Sequence of chain 1.A:
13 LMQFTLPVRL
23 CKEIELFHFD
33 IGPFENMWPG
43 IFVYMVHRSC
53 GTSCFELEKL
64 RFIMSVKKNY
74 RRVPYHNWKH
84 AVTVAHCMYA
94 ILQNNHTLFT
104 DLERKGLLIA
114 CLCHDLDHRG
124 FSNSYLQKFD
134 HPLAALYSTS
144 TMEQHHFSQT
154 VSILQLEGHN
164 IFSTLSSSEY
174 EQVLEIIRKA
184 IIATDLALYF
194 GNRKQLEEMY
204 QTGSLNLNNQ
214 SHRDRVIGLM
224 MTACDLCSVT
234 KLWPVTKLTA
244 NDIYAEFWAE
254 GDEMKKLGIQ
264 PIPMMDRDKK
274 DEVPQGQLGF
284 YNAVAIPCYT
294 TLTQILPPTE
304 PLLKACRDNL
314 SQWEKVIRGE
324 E

Binding-site contacts:
Ligand atom C25 contacts residue TYR247 of chain 1.A at 3.5 Å (hydrophobic).
Ligand atom C06 contacts residue PHE283 of chain 1.A at 3.7 Å (hydrophobic).
Ligand atom N22 contacts residue MET267 of chain 1.A at 3.6 Å.
Ligand atom C18 contacts residue GLY279 of chain 1.A at 3.6 Å.
Ligand atom C06 contacts residue LEU229 of chain 1.A at 3.1 Å (hydrophobic).
Ligand atom C10 contacts residue ILE246 of chain 1.A at 3.7 Å (hydrophobic).
Ligand atom N20 contacts residue GLY279 of chain 1.A at 3.7 Å.
Ligand atom C27 contacts residue PRO266 of chain 1.A at 3.6 Å (hydrophobic).
Ligand atom N19 contacts residue GLY279 of chain 1.A at 3.7 Å.
Ligand atom N08 contacts residue PHE283 of chain 1.A at 3.6 Å.
Ligand atom C01 contacts residue PHE283 of chain 1.A at 3.5 Å (hydrophobic).
Ligand atom C12 contacts residue VAL232 of chain 1.A at 3.7 Å (hydrophobic).
Ligand atom C26 contacts residue LYS272 of chain 1.A at 3.5 Å.
Ligand atom C21 contacts residue GLY279 of chain 1.A at 3.4 Å.
Ligand atom C09 contacts residue ILE246 of chain 1.A at 3.6 Å (hydrophobic).
Ligand atom N22 contacts residue GLY279 of chain 1.A at 3.7 Å.
Ligand atom C12 contacts residue LEU229 of chain 1.A at 3.6 Å (hydrophobic).
Ligand atom C21 contacts residue TYR247 of chain 1.A at 3.7 Å (hydrophobic).
Ligand atom C07 contacts residue PHE283 of chain 1.A at 3.4 Å (hydrophobic).
Ligand atom N04 contacts residue GLN280 of chain 1.A at 3.0 Å (h-bond).
Ligand atom C18 contacts residue MET267 of chain 1.A at 3.5 Å (hydrophobic).
Ligand atom C16 contacts residue TYR247 of chain 1.A at 3.6 Å (hydrophobic).
Ligand atom C10 contacts residue PHE283 of chain 1.A at 3.7 Å (hydrophobic).
Ligand atom C12 contacts residue SER231 of chain 1.A at 3.5 Å.
Ligand atom C13 contacts residue ILE246 of chain 1.A at 3.7 Å (hydrophobic).
Ligand atom C06 contacts residue LEU189 of chain 1.A at 3.6 Å (hydrophobic).
Ligand atom C17 contacts residue PHE283 of chain 1.A at 3.5 Å (hydrophobic).
Ligand atom N11 contacts residue PHE283 of chain 1.A at 3.4 Å.
Ligand atom C16 contacts residue MET267 of chain 1.A at 3.6 Å (hydrophobic).
Ligand atom C13 contacts residue VAL232 of chain 1.A at 3.7 Å (hydrophobic).
Ligand atom N22 contacts residue TYR247 of chain 1.A at 2.7 Å (h-bond).
Ligand atom C18 contacts residue TYR247 of chain 1.A at 3.6 Å (hydrophobic).
Ligand atom C09 contacts residue PHE283 of chain 1.A at 3.5 Å (hydrophobic).
Ligand atom N24 contacts residue GLY279 of chain 1.A at 3.6 Å.
Ligand atom C23 contacts residue MET267 of chain 1.A at 3.5 Å (hydrophobic).
Ligand atom C13 contacts residue GLN280 of chain 1.A at 3.3 Å.
Ligand atom C26 contacts residue GLU275 of chain 1.A at 3.7 Å.
Ligand atom C02 contacts residue PHE250 of chain 1.A at 3.6 Å (hydrophobic).
Ligand atom C16 contacts residue GLN280 of chain 1.A at 3.8 Å.
Ligand atom N19 contacts residue MET267 of chain 1.A at 3.6 Å.

This protein binds this small molecule.
Small molecule (SMILES): Cc1nc2c(S(C)(=O)=O)cc(CCc3nc(N4CCCC4)nn3C)nn2c1C